Binding-site contacts:
Ligand atom O1 contacts residue APS1 of chain 1.D at 1.1 Å.
Ligand atom C1 contacts residue APS1 of chain 1.D at 0.0 Å.
Ligand atom N2 contacts residue MET83 of chain 1.A at 3.8 Å.
Ligand atom C2 contacts residue MET83 of chain 1.A at 3.8 Å (hydrophobic).
Ligand atom O1 contacts residue HIS13 of chain 1.A at 3.6 Å.
Ligand atom C6 contacts residue ARG118 of chain 1.A at 3.7 Å.
Ligand atom N3 contacts residue APS1 of chain 1.D at 0.0 Å (h-bond).
Ligand atom N1 contacts residue APS1 of chain 1.D at 0.0 Å (h-bond).
Ligand atom C3 contacts residue MET83 of chain 1.A at 3.6 Å (hydrophobic).
Ligand atom N2 contacts residue GLN80 of chain 1.A at 2.8 Å (h-bond).
Ligand atom N5 contacts residue APS1 of chain 1.D at 0.2 Å (h-bond).
Ligand atom N4 contacts residue TYR127 of chain 1.A at 3.9 Å.
Ligand atom C1 contacts residue ILE55 of chain 1.A at 3.9 Å (hydrophobic).
Ligand atom N5 contacts residue ALA123 of chain 1.A at 3.6 Å.
Ligand atom C4 contacts residue APS1 of chain 1.D at 0.0 Å.
Ligand atom C2 contacts residue TYR127 of chain 1.A at 3.7 Å (hydrophobic).
Ligand atom N5 contacts residue MET83 of chain 1.A at 3.4 Å.
Ligand atom C9 contacts residue ILE52 of chain 1.A at 3.5 Å (hydrophobic).
Ligand atom N2 contacts residue TYR127 of chain 1.A at 3.6 Å.
Ligand atom C2 contacts residue GLN80 of chain 1.A at 3.6 Å.
Ligand atom O1 contacts residue ARG177 of chain 1.A at 3.4 Å.
Ligand atom C6 contacts residue APS1 of chain 1.D at 0.0 Å.
Ligand atom C1 contacts residue TYR127 of chain 1.A at 3.6 Å (hydrophobic).
Ligand atom N5 contacts residue GLN80 of chain 1.A at 3.5 Å (h-bond).
Ligand atom C7 contacts residue APS1 of chain 1.D at 0.0 Å.
Ligand atom C9 contacts residue APS1 of chain 1.D at 1.4 Å.
Ligand atom C3 contacts residue TYR127 of chain 1.A at 3.8 Å (hydrophobic).
Ligand atom C7 contacts residue TYR127 of chain 1.A at 4.0 Å (hydrophobic).
Ligand atom C8 contacts residue APS1 of chain 1.D at 0.3 Å.
Ligand atom N1 contacts residue TYR127 of chain 1.A at 3.4 Å.
Ligand atom C2 contacts residue APS1 of chain 1.D at 0.0 Å.
Ligand atom C4 contacts residue TYR127 of chain 1.A at 3.6 Å (hydrophobic).
Ligand atom O1 contacts residue GLU38 of chain 1.A at 3.4 Å (salt-bridge).
Ligand atom C3 contacts residue APS1 of chain 1.D at 0.0 Å.
Ligand atom C9 contacts residue ARG177 of chain 1.A at 3.1 Å.
Ligand atom C7 contacts residue HIS13 of chain 1.A at 3.8 Å.
Ligand atom N4 contacts residue APS1 of chain 1.D at 0.0 Å (h-bond).
Ligand atom C1 contacts residue GLN80 of chain 1.A at 3.8 Å.
Ligand atom C4 contacts residue MET83 of chain 1.A at 3.8 Å (hydrophobic).
Ligand atom N2 contacts residue APS1 of chain 1.D at 0.0 Å (h-bond).

A small-molecule ligand and the protein it binds are described below.
Small molecule (SMILES): C[C@@H](O)Cn1cnc2c(N)ncnc21

Sequence of chain 1.A:
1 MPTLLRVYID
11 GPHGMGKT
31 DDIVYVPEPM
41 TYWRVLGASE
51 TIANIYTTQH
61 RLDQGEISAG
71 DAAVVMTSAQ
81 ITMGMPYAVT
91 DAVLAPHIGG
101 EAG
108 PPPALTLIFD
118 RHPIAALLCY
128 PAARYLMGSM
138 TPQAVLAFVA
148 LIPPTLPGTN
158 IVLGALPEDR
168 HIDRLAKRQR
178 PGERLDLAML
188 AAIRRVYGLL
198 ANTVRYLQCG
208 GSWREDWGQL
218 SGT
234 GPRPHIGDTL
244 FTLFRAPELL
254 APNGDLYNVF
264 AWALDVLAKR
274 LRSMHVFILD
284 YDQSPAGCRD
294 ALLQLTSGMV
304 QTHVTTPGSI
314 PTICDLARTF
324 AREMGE